Sequence of chain 1.D:
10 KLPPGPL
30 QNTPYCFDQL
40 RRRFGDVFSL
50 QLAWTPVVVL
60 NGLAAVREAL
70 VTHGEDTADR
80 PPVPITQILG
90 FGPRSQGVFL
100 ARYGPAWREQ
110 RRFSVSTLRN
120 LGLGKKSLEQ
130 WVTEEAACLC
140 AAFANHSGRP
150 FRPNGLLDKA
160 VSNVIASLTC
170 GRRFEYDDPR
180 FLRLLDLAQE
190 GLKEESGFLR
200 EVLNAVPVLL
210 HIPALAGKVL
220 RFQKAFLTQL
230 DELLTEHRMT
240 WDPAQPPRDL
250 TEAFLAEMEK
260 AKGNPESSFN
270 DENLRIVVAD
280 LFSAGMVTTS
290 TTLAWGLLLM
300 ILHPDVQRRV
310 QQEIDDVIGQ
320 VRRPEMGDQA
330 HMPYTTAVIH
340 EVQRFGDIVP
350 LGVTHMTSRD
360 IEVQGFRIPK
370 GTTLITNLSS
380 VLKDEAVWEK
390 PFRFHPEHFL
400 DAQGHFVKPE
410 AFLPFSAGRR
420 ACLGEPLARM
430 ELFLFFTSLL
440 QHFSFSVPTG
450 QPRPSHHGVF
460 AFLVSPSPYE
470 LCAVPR

A protein and the small-molecule ligand that binds it are described below.
Small molecule (SMILES): C=C[C@H]1C[N@@]2CC[C@H]1C[C@H]2[C@H](O)c1ccnc2ccc(OC)cc12

Binding-site contacts:
Ligand atom C15 contacts residue GLU194 of chain 1.D at 3.5 Å.
Ligand atom C17 contacts residue LEU99 of chain 1.D at 3.9 Å (hydrophobic).
Ligand atom C18 contacts residue PHE98 of chain 1.D at 3.3 Å (hydrophobic).
Ligand atom C15 contacts residue GLN222 of chain 1.D at 4.3 Å.
Ligand atom C19 contacts residue LEU99 of chain 1.D at 3.5 Å (hydrophobic).
Ligand atom O contacts residue GLU194 of chain 1.D at 4.2 Å.
Ligand atom C19 contacts residue PHE98 of chain 1.D at 3.8 Å (hydrophobic).
Ligand atom C5 contacts residue ALA283 of chain 1.D at 4.3 Å (hydrophobic).
Ligand atom C6 contacts residue ALA283 of chain 1.D at 4.3 Å (hydrophobic).
Ligand atom C contacts residue PHE461 of chain 1.D at 3.4 Å (hydrophobic).
Ligand atom O contacts residue PHE461 of chain 1.D at 3.8 Å.
Ligand atom N1 contacts residue GLU194 of chain 1.D at 2.9 Å (salt-bridge).
Ligand atom C6 contacts residue SER282 of chain 1.D at 4.2 Å.
Ligand atom C9 contacts residue VAL352 of chain 1.D at 4.1 Å (hydrophobic).
Ligand atom C1 contacts residue PHE461 of chain 1.D at 4.1 Å (hydrophobic).
Ligand atom C14 contacts residue ASP279 of chain 1.D at 4.1 Å.
Ligand atom C6 contacts residue THR287 of chain 1.D at 3.9 Å.
Ligand atom N contacts residue THR287 of chain 1.D at 4.2 Å.
Ligand atom C14 contacts residue SER282 of chain 1.D at 3.6 Å.
Ligand atom C8 contacts residue GLY351 of chain 1.D at 4.3 Å.
Ligand atom C15 contacts residue SER282 of chain 1.D at 3.8 Å.
Ligand atom C11 contacts residue GLU194 of chain 1.D at 4.0 Å.
Ligand atom C7 contacts residue VAL352 of chain 1.D at 4.3 Å (hydrophobic).
Ligand atom C4 contacts residue LEU191 of chain 1.D at 4.3 Å (hydrophobic).
Ligand atom C5 contacts residue VAL286 of chain 1.D at 4.2 Å (hydrophobic).
Ligand atom O1 contacts residue SER282 of chain 1.D at 3.3 Å.
Ligand atom C12 contacts residue SER282 of chain 1.D at 4.1 Å.
Ligand atom C5 contacts residue SER282 of chain 1.D at 3.6 Å.
Ligand atom O1 contacts residue LEU191 of chain 1.D at 4.2 Å.
Ligand atom C13 contacts residue PHE98 of chain 1.D at 3.9 Å (hydrophobic).
Ligand atom C9 contacts residue GLY351 of chain 1.D at 4.0 Å.
Ligand atom C17 contacts residue PHE98 of chain 1.D at 4.3 Å (hydrophobic).
Ligand atom C2 contacts residue GLU194 of chain 1.D at 4.3 Å.
Ligand atom C9 contacts residue PHE461 of chain 1.D at 4.0 Å (hydrophobic).
Ligand atom C16 contacts residue GLU194 of chain 1.D at 3.2 Å.
Ligand atom C18 contacts residue LEU99 of chain 1.D at 3.5 Å (hydrophobic).
Ligand atom C8 contacts residue VAL352 of chain 1.D at 3.7 Å (hydrophobic).
Ligand atom C12 contacts residue PHE98 of chain 1.D at 4.0 Å (hydrophobic).
Ligand atom C10 contacts residue LEU191 of chain 1.D at 4.1 Å (hydrophobic).
Ligand atom C8 contacts residue VAL348 of chain 1.D at 4.0 Å (hydrophobic).